The protein below binds the small molecule below.
Small molecule (SMILES): OB(O)c1cnn(-c2cc(Cl)ncn2)c1

Binding-site contacts:
Ligand atom C11 contacts residue TYR218 of chain 1.A at 3.6 Å (hydrophobic).
Ligand atom C11 contacts residue GLN117 of chain 1.A at 3.3 Å.
Ligand atom CL1 contacts residue TYR218 of chain 1.A at 3.5 Å.
Ligand atom C06 contacts residue LYS64 of chain 1.A at 4.0 Å.
Ligand atom C12 contacts residue GLN117 of chain 1.A at 4.0 Å.
Ligand atom C10 contacts residue TYR218 of chain 1.A at 3.7 Å (hydrophobic).
Ligand atom C15 contacts residue TYR218 of chain 1.A at 3.7 Å (hydrophobic).
Ligand atom O04 contacts residue TYR147 of chain 1.A at 2.7 Å (h-bond).
Ligand atom N14 contacts residue TYR218 of chain 1.A at 3.6 Å.
Ligand atom B03 contacts residue ALA315 of chain 1.A at 3.9 Å.
Ligand atom O05 contacts residue GLY314 of chain 1.A at 3.7 Å.
Ligand atom O05 contacts residue SER61 of chain 1.A at 2.4 Å (h-bond).
Ligand atom C06 contacts residue ALA315 of chain 1.A at 3.9 Å (hydrophobic).
Ligand atom N09 contacts residue ALA315 of chain 1.A at 4.2 Å.
Ligand atom C11 contacts residue ASN149 of chain 1.A at 3.9 Å.
Ligand atom CL1 contacts residue GLN117 of chain 1.A at 3.7 Å.
Ligand atom N08 contacts residue GLN117 of chain 1.A at 3.3 Å (h-bond).
Ligand atom C07 contacts residue LYS64 of chain 1.A at 4.1 Å.
Ligand atom C15 contacts residue VAL208 of chain 1.A at 3.9 Å (hydrophobic).
Ligand atom C12 contacts residue TYR218 of chain 1.A at 3.5 Å (hydrophobic).
Ligand atom N09 contacts residue TYR218 of chain 1.A at 3.9 Å.
Ligand atom B03 contacts residue TYR147 of chain 1.A at 3.4 Å.
Ligand atom O05 contacts residue ALA315 of chain 1.A at 2.8 Å (h-bond).
Ligand atom N16 contacts residue TYR218 of chain 1.A at 3.7 Å.
Ligand atom C17 contacts residue TYR218 of chain 1.A at 3.8 Å (hydrophobic).
Ligand atom C06 contacts residue SER61 of chain 1.A at 2.5 Å.
Ligand atom C07 contacts residue SER61 of chain 1.A at 3.4 Å.
Ligand atom C07 contacts residue ASN149 of chain 1.A at 3.5 Å.
Ligand atom N09 contacts residue GLN117 of chain 1.A at 4.2 Å.
Ligand atom C17 contacts residue SER61 of chain 1.A at 3.4 Å.
Ligand atom N09 contacts residue ASN149 of chain 1.A at 3.8 Å.
Ligand atom O05 contacts residue GLY60 of chain 1.A at 4.0 Å.
Ligand atom C17 contacts residue ALA315 of chain 1.A at 3.2 Å (hydrophobic).
Ligand atom O04 contacts residue SER61 of chain 1.A at 2.4 Å (h-bond).
Ligand atom B03 contacts residue LYS64 of chain 1.A at 3.9 Å.
Ligand atom B03 contacts residue SER61 of chain 1.A at 1.5 Å.
Ligand atom C07 contacts residue GLN117 of chain 1.A at 4.1 Å.
Ligand atom N16 contacts residue ALA315 of chain 1.A at 4.0 Å.
Ligand atom N16 contacts residue THR316 of chain 1.A at 4.2 Å.
Ligand atom N08 contacts residue ASN149 of chain 1.A at 3.0 Å (h-bond).

Sequence of chain 1.A:
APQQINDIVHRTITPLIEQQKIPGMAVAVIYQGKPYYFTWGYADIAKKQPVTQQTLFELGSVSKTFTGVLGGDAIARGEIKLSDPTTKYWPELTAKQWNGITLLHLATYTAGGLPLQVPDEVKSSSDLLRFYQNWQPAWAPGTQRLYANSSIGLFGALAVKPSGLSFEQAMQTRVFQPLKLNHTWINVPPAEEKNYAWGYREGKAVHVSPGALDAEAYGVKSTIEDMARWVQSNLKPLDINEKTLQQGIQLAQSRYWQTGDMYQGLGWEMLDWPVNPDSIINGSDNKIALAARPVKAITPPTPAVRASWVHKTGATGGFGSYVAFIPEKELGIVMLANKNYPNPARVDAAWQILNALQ